The protein below binds the small molecule below.
Small molecule (SMILES): O=S(=O)(O)c1cccc2cccc(Nc3ccccc3)c12

Binding-site contacts:
Ligand atom C1 contacts residue TYR145 of chain 1.B at 4.3 Å (hydrophobic).
Ligand atom S contacts residue TYR145 of chain 1.B at 4.3 Å.
Ligand atom O1 contacts residue TYR145 of chain 1.B at 3.0 Å.
Ligand atom C7 contacts residue LYS142 of chain 1.B at 4.2 Å.
Ligand atom C8 contacts residue GLU146 of chain 1.B at 3.6 Å.
Ligand atom C4 contacts residue LYS142 of chain 1.B at 3.6 Å.
Ligand atom N contacts residue TYR145 of chain 1.B at 3.8 Å.
Ligand atom O3 contacts residue GLU146 of chain 1.B at 3.9 Å.
Ligand atom C7 contacts residue GLU146 of chain 1.B at 3.6 Å.
Ligand atom C6 contacts residue LYS142 of chain 1.B at 3.4 Å.
Ligand atom C5 contacts residue LYS142 of chain 1.B at 3.8 Å.

Sequence of chain 1.B:
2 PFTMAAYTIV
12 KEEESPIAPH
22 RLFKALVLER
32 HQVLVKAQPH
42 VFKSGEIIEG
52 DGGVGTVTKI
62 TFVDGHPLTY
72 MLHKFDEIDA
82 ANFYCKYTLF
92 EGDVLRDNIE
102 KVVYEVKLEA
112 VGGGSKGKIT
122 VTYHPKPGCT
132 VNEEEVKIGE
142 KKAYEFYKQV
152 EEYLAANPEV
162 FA